This protein binds this small molecule.
Small molecule (SMILES): CCc1nc(N)nc(N)c1OCCCCOc1cccc(CCCC(=O)O)c1

Sequence of chain 1.A:
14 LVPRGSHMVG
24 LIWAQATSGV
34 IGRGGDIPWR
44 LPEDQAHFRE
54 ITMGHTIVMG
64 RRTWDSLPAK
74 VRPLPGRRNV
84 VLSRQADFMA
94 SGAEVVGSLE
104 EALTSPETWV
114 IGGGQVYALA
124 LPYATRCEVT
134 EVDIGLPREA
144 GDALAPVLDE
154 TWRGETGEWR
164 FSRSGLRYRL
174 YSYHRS

Binding-site contacts:
Ligand atom O27 contacts residue PHE51 of chain 1.A at 3.2 Å.
Ligand atom C24 contacts residue ARG52 of chain 1.A at 3.7 Å.
Ligand atom C02 contacts residue ASP47 of chain 1.A at 3.5 Å.
Ligand atom C14 contacts residue NAP1 of chain 1.B at 3.8 Å.
Ligand atom N06 contacts residue ILE25 of chain 1.A at 3.8 Å.
Ligand atom N06 contacts residue TRP26 of chain 1.A at 3.6 Å.
Ligand atom C08 contacts residue ILE25 of chain 1.A at 3.6 Å (hydrophobic).
Ligand atom O26 contacts residue ARG80 of chain 1.A at 2.8 Å (salt-bridge).
Ligand atom N07 contacts residue NAP1 of chain 1.B at 3.8 Å.
Ligand atom C05 contacts residue ALA27 of chain 1.A at 3.8 Å (hydrophobic).
Ligand atom N09 contacts residue ILE114 of chain 1.A at 3.0 Å (h-bond).
Ligand atom O27 contacts residue ARG52 of chain 1.A at 3.6 Å.
Ligand atom N07 contacts residue PHE51 of chain 1.A at 3.5 Å.
Ligand atom N04 contacts residue ASP47 of chain 1.A at 2.7 Å (salt-bridge).
Ligand atom C08 contacts residue NAP1 of chain 1.B at 3.4 Å.
Ligand atom O26 contacts residue ARG52 of chain 1.A at 3.5 Å (salt-bridge).
Ligand atom N06 contacts residue ASP47 of chain 1.A at 2.8 Å (salt-bridge).
Ligand atom C20 contacts residue GLN48 of chain 1.A at 3.8 Å.
Ligand atom C25 contacts residue ARG52 of chain 1.A at 3.6 Å.
Ligand atom C05 contacts residue ASP47 of chain 1.A at 3.5 Å.
Ligand atom O16 contacts residue LEU70 of chain 1.A at 3.4 Å.
Ligand atom C05 contacts residue TRP26 of chain 1.A at 3.8 Å (hydrophobic).
Ligand atom N09 contacts residue TYR120 of chain 1.A at 3.3 Å (h-bond).
Ligand atom O11 contacts residue NAP1 of chain 1.B at 3.2 Å.
Ligand atom N07 contacts residue ILE25 of chain 1.A at 3.5 Å (h-bond).
Ligand atom N06 contacts residue ALA27 of chain 1.A at 3.8 Å.
Ligand atom C02 contacts residue ILE40 of chain 1.A at 3.6 Å (hydrophobic).
Ligand atom C10 contacts residue NAP1 of chain 1.B at 3.5 Å.
Ligand atom C08 contacts residue PHE51 of chain 1.A at 3.5 Å (hydrophobic).
Ligand atom C17 contacts residue PRO71 of chain 1.A at 3.6 Å (hydrophobic).
Ligand atom C25 contacts residue ARG80 of chain 1.A at 3.4 Å.
Ligand atom C12 contacts residue PHE51 of chain 1.A at 3.8 Å (hydrophobic).
Ligand atom N07 contacts residue TRP26 of chain 1.A at 3.3 Å.
Ligand atom O27 contacts residue LEU77 of chain 1.A at 3.7 Å.
Ligand atom N09 contacts residue PHE51 of chain 1.A at 3.7 Å.
Ligand atom O27 contacts residue ARG80 of chain 1.A at 2.7 Å (salt-bridge).
Ligand atom C01 contacts residue ASP47 of chain 1.A at 3.5 Å.
Ligand atom C03 contacts residue ASP47 of chain 1.A at 3.6 Å.
Ligand atom N09 contacts residue NAP1 of chain 1.B at 3.7 Å.
Ligand atom N09 contacts residue ILE25 of chain 1.A at 2.8 Å (h-bond).